A protein and the small-molecule ligand that binds it are described below.
Small molecule (SMILES): COc1ccc(-c2nc3ccc(F)cc3c3c(=O)n(CC(=O)O)c(C)nc23)cc1

Sequence of chain 1.A:
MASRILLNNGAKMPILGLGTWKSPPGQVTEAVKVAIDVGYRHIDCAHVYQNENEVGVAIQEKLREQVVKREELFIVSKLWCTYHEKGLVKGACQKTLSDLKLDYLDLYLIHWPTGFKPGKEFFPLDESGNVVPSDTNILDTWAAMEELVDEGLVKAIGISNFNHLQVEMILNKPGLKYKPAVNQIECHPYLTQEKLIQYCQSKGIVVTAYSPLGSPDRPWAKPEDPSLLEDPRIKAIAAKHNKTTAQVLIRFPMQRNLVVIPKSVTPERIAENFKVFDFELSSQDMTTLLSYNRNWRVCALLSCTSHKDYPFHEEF

Binding-site contacts:
Ligand atom F27 contacts residue VAL48 of chain 1.A at 3.0 Å.
Ligand atom O26 contacts residue HIS111 of chain 1.A at 2.7 Å (h-bond).
Ligand atom C8 contacts residue PHE123 of chain 1.A at 3.9 Å (hydrophobic).
Ligand atom O25 contacts residue TRP112 of chain 1.A at 3.0 Å (h-bond).
Ligand atom C20 contacts residue TRP220 of chain 1.A at 3.9 Å (hydrophobic).
Ligand atom O28 contacts residue SER303 of chain 1.A at 3.2 Å (h-bond).
Ligand atom C1 contacts residue PHE123 of chain 1.A at 3.5 Å (hydrophobic).
Ligand atom O21 contacts residue TRP21 of chain 1.A at 3.3 Å (h-bond).
Ligand atom C15 contacts residue SER303 of chain 1.A at 3.7 Å.
Ligand atom C10 contacts residue PHE123 of chain 1.A at 3.6 Å (hydrophobic).
Ligand atom C22 contacts residue TRP21 of chain 1.A at 3.8 Å (hydrophobic).
Ligand atom F27 contacts residue PHE122 of chain 1.A at 3.7 Å.
Ligand atom C17 contacts residue TRP21 of chain 1.A at 3.5 Å (hydrophobic).
Ligand atom O26 contacts residue TYR49 of chain 1.A at 2.7 Å (h-bond).
Ligand atom C24 contacts residue NAP1 of chain 1.B at 3.6 Å.
Ligand atom O28 contacts residue LEU302 of chain 1.A at 3.4 Å (h-bond).
Ligand atom O25 contacts residue HIS111 of chain 1.A at 3.2 Å (h-bond).
Ligand atom C24 contacts residue TYR49 of chain 1.A at 3.9 Å (hydrophobic).
Ligand atom C24 contacts residue HIS111 of chain 1.A at 3.2 Å.
Ligand atom C6 contacts residue PHE123 of chain 1.A at 3.9 Å (hydrophobic).
Ligand atom C11 contacts residue TRP220 of chain 1.A at 3.6 Å (hydrophobic).
Ligand atom N19 contacts residue TRP220 of chain 1.A at 3.5 Å.
Ligand atom C12 contacts residue TRP220 of chain 1.A at 3.5 Å (hydrophobic).
Ligand atom O21 contacts residue TYR49 of chain 1.A at 3.8 Å.
Ligand atom O26 contacts residue NAP1 of chain 1.B at 3.0 Å.
Ligand atom C29 contacts residue SER303 of chain 1.A at 3.7 Å.
Ligand atom F27 contacts residue GLN50 of chain 1.A at 3.5 Å.
Ligand atom O25 contacts residue NAP1 of chain 1.B at 3.6 Å (h-bond).
Ligand atom C13 contacts residue PHE123 of chain 1.A at 3.7 Å (hydrophobic).
Ligand atom C23 contacts residue TRP21 of chain 1.A at 3.4 Å (hydrophobic).
Ligand atom C20 contacts residue TRP21 of chain 1.A at 3.7 Å (hydrophobic).
Ligand atom C22 contacts residue CYS299 of chain 1.A at 3.6 Å (hydrophobic).
Ligand atom O21 contacts residue VAL48 of chain 1.A at 3.6 Å.
Ligand atom C16 contacts residue SER303 of chain 1.A at 3.8 Å.
Ligand atom N18 contacts residue TRP21 of chain 1.A at 3.5 Å.
Ligand atom C2 contacts residue PHE123 of chain 1.A at 3.1 Å (hydrophobic).
Ligand atom C22 contacts residue TRP220 of chain 1.A at 3.8 Å (hydrophobic).
Ligand atom N9 contacts residue PHE123 of chain 1.A at 3.3 Å.
Ligand atom C3 contacts residue VAL48 of chain 1.A at 3.8 Å (hydrophobic).
Ligand atom C4 contacts residue PHE123 of chain 1.A at 3.3 Å (hydrophobic).